Sequence of chain 1.HB:
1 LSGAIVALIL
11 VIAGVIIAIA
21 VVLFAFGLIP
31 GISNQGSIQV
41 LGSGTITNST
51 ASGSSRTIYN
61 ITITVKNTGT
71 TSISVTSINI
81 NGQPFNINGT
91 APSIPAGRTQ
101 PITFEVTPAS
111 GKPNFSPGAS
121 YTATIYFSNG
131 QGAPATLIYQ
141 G

The protein below binds the small molecule below.
Small molecule (SMILES): CC(=O)N[C@@H]1[C@@H](O)[C@H](O)[C@@H](CO)O[C@H]1O

Binding-site contacts:
Ligand atom O6 contacts residue SER49 of chain 1.HB at 4.4 Å.
Ligand atom O3 contacts residue ARG56 of chain 1.HB at 4.0 Å.
Ligand atom C7 contacts residue ASN88 of chain 1.HB at 2.9 Å.
Ligand atom C5 contacts residue GLU105 of chain 1.HB at 3.2 Å.
Ligand atom O5 contacts residue ASN88 of chain 1.HB at 2.4 Å (h-bond).
Ligand atom N2 contacts residue ASN88 of chain 1.HB at 2.6 Å (h-bond).
Ligand atom C6 contacts residue GLU105 of chain 1.HB at 3.4 Å.
Ligand atom C2 contacts residue ASN88 of chain 1.HB at 2.6 Å.
Ligand atom C7 contacts residue ARG56 of chain 1.HB at 3.1 Å.
Ligand atom C8 contacts residue ARG56 of chain 1.HB at 3.5 Å.
Ligand atom O7 contacts residue ASN88 of chain 1.HB at 2.9 Å (h-bond).
Ligand atom O7 contacts residue ARG56 of chain 1.HB at 2.4 Å (salt-bridge).
Ligand atom N2 contacts residue ARG56 of chain 1.HB at 3.5 Å (salt-bridge).
Ligand atom C1 contacts residue ARG56 of chain 1.HB at 4.3 Å.
Ligand atom C2 contacts residue ILE58 of chain 1.HB at 4.3 Å (hydrophobic).
Ligand atom C3 contacts residue ASN88 of chain 1.HB at 3.8 Å.
Ligand atom C4 contacts residue ASN88 of chain 1.HB at 4.3 Å.
Ligand atom C1 contacts residue GLU105 of chain 1.HB at 3.6 Å.
Ligand atom C3 contacts residue ARG56 of chain 1.HB at 4.2 Å.
Ligand atom O5 contacts residue GLU105 of chain 1.HB at 2.9 Å (salt-bridge).
Ligand atom C1 contacts residue ASN88 of chain 1.HB at 1.4 Å.
Ligand atom C2 contacts residue ARG56 of chain 1.HB at 3.3 Å.
Ligand atom C5 contacts residue ILE58 of chain 1.HB at 4.2 Å (hydrophobic).
Ligand atom O6 contacts residue GLU105 of chain 1.HB at 2.6 Å (salt-bridge).
Ligand atom O6 contacts residue NAG2 of chain 1.JG at 3.6 Å.
Ligand atom C5 contacts residue ASN88 of chain 1.HB at 3.7 Å.
Ligand atom C8 contacts residue ASN88 of chain 1.HB at 3.4 Å.
Ligand atom C6 contacts residue ILE58 of chain 1.HB at 4.2 Å (hydrophobic).
Ligand atom O5 contacts residue ILE58 of chain 1.HB at 3.3 Å.
Ligand atom C1 contacts residue ILE58 of chain 1.HB at 4.0 Å (hydrophobic).